Sequence of chain 1.B:
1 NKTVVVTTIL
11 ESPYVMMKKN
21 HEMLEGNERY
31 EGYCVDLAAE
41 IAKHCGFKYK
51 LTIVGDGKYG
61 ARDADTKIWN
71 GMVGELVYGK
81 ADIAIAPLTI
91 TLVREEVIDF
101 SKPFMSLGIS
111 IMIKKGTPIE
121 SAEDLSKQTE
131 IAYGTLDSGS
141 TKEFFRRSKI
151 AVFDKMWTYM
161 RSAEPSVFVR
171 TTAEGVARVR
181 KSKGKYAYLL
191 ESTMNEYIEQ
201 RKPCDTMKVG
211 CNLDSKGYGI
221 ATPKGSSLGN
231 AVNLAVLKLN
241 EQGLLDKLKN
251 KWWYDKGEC

Binding-site contacts:
Ligand atom OE1 contacts residue THR141 of chain 1.B at 2.5 Å (h-bond).
Ligand atom C contacts residue GLY139 of chain 1.B at 4.1 Å.
Ligand atom OXT contacts residue THR89 of chain 1.B at 3.1 Å (h-bond).
Ligand atom CG contacts residue GLU191 of chain 1.B at 3.1 Å.
Ligand atom OE2 contacts residue THR141 of chain 1.B at 3.3 Å (h-bond).
Ligand atom N contacts residue TYR218 of chain 1.B at 3.6 Å.
Ligand atom CG contacts residue LEU136 of chain 1.B at 3.7 Å (hydrophobic).
Ligand atom N contacts residue SER140 of chain 1.B at 3.7 Å.
Ligand atom N contacts residue TYR59 of chain 1.B at 4.2 Å.
Ligand atom CA contacts residue PRO87 of chain 1.B at 4.2 Å (hydrophobic).
Ligand atom OE2 contacts residue LEU136 of chain 1.B at 3.8 Å.
Ligand atom C contacts residue ARG94 of chain 1.B at 3.5 Å.
Ligand atom CB contacts residue LEU136 of chain 1.B at 3.8 Å (hydrophobic).
Ligand atom C contacts residue SER140 of chain 1.B at 3.3 Å.
Ligand atom CA contacts residue TYR59 of chain 1.B at 4.1 Å (hydrophobic).
Ligand atom C contacts residue TYR59 of chain 1.B at 3.6 Å (hydrophobic).
Ligand atom OXT contacts residue LEU88 of chain 1.B at 3.6 Å.
Ligand atom CA contacts residue SER140 of chain 1.B at 3.1 Å.
Ligand atom OXT contacts residue ARG94 of chain 1.B at 2.9 Å (salt-bridge).
Ligand atom OE2 contacts residue GLY139 of chain 1.B at 3.4 Å.
Ligand atom CA contacts residue GLU191 of chain 1.B at 3.3 Å.
Ligand atom CB contacts residue TYR59 of chain 1.B at 3.6 Å (hydrophobic).
Ligand atom CD contacts residue THR141 of chain 1.B at 3.4 Å.
Ligand atom OXT contacts residue SER140 of chain 1.B at 4.1 Å.
Ligand atom CD contacts residue GLU191 of chain 1.B at 3.7 Å.
Ligand atom N contacts residue GLU191 of chain 1.B at 2.7 Å (salt-bridge).
Ligand atom O contacts residue ARG94 of chain 1.B at 2.9 Å (salt-bridge).
Ligand atom N contacts residue THR89 of chain 1.B at 2.9 Å (h-bond).
Ligand atom O contacts residue TYR59 of chain 1.B at 3.8 Å.
Ligand atom CB contacts residue GLU191 of chain 1.B at 3.7 Å.
Ligand atom CA contacts residue THR89 of chain 1.B at 3.6 Å.
Ligand atom N contacts residue PRO87 of chain 1.B at 3.1 Å (h-bond).
Ligand atom O contacts residue GLY139 of chain 1.B at 3.0 Å.
Ligand atom C contacts residue THR89 of chain 1.B at 4.0 Å.
Ligand atom OE1 contacts residue GLU191 of chain 1.B at 3.5 Å.
Ligand atom OXT contacts residue PRO87 of chain 1.B at 3.8 Å.
Ligand atom OXT contacts residue TYR59 of chain 1.B at 3.2 Å.
Ligand atom O contacts residue SER140 of chain 1.B at 2.5 Å (h-bond).
Ligand atom CD contacts residue LEU136 of chain 1.B at 4.0 Å (hydrophobic).
Ligand atom OE2 contacts residue SER140 of chain 1.B at 3.3 Å (h-bond).

The small molecule below binds the protein below.
Small molecule (SMILES): N[C@@H](CCC(=O)O)C(=O)O